Sequence of chain 1.A:
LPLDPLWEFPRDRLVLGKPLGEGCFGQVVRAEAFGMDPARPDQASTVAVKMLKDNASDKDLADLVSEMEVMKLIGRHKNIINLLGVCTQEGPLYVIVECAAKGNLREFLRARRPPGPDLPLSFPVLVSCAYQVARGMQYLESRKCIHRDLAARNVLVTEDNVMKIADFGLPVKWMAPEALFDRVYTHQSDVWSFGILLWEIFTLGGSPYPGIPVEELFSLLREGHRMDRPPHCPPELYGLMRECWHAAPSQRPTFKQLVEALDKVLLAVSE

The small molecule below binds the protein below.
Small molecule (SMILES): CCC(=O)Nc1ccccc1C(=O)Nc1cc(CCc2cc(OC)cc(OC)c2)n[nH]1

Binding-site contacts:
Ligand atom C25 contacts residue GLU74 of chain 1.A at 3.7 Å.
Ligand atom C26 contacts residue GLU74 of chain 1.A at 3.8 Å.
Ligand atom O13 contacts residue PHE32 of chain 1.A at 3.7 Å.
Ligand atom C25 contacts residue MET78 of chain 1.A at 3.3 Å (hydrophobic).
Ligand atom N17 contacts residue ALA55 of chain 1.A at 3.6 Å.
Ligand atom N16 contacts residue ALA107 of chain 1.A at 2.9 Å (h-bond).
Ligand atom N17 contacts residue GLU105 of chain 1.A at 2.9 Å (salt-bridge).
Ligand atom C3 contacts residue CYS31 of chain 1.A at 3.6 Å (hydrophobic).
Ligand atom C10 contacts residue GLY110 of chain 1.A at 3.6 Å.
Ligand atom C1 contacts residue CYS31 of chain 1.A at 1.8 Å (hydrophobic).
Ligand atom C2 contacts residue ASN111 of chain 1.A at 3.6 Å.
Ligand atom C2 contacts residue CYS31 of chain 1.A at 2.6 Å (hydrophobic).
Ligand atom C9 contacts residue ALA108 of chain 1.A at 3.3 Å (hydrophobic).
Ligand atom N17 contacts residue ALA107 of chain 1.A at 3.6 Å.
Ligand atom C11 contacts residue GLY28 of chain 1.A at 3.6 Å.
Ligand atom C9 contacts residue GLY110 of chain 1.A at 3.6 Å.
Ligand atom C8 contacts residue ALA107 of chain 1.A at 3.4 Å (hydrophobic).
Ligand atom C15 contacts residue LEU173 of chain 1.A at 3.7 Å (hydrophobic).
Ligand atom C19 contacts residue VAL104 of chain 1.A at 3.6 Å (hydrophobic).
Ligand atom C31 contacts residue LEU173 of chain 1.A at 3.5 Å (hydrophobic).
Ligand atom C11 contacts residue GLY110 of chain 1.A at 3.6 Å.
Ligand atom O4 contacts residue ASN111 of chain 1.A at 2.7 Å (h-bond).
Ligand atom C6 contacts residue GLY110 of chain 1.A at 3.6 Å.
Ligand atom C29 contacts residue PHE185 of chain 1.A at 3.7 Å (hydrophobic).
Ligand atom C15 contacts residue LEU27 of chain 1.A at 3.7 Å (hydrophobic).
Ligand atom C3 contacts residue ASN111 of chain 1.A at 3.5 Å.
Ligand atom C30 contacts residue ILE88 of chain 1.A at 3.7 Å (hydrophobic).
Ligand atom N16 contacts residue CYS106 of chain 1.A at 3.7 Å.
Ligand atom C8 contacts residue GLY110 of chain 1.A at 3.6 Å.
Ligand atom N14 contacts residue ALA107 of chain 1.A at 3.1 Å (h-bond).
Ligand atom O28 contacts residue ASP184 of chain 1.A at 3.1 Å (salt-bridge).
Ligand atom N14 contacts residue LEU27 of chain 1.A at 3.6 Å.
Ligand atom C18 contacts residue LEU173 of chain 1.A at 3.7 Å (hydrophobic).
Ligand atom C29 contacts residue GLU74 of chain 1.A at 3.7 Å.
Ligand atom O24 contacts residue LYS57 of chain 1.A at 3.4 Å.
Ligand atom C22 contacts residue VAL104 of chain 1.A at 3.7 Å (hydrophobic).
Ligand atom C25 contacts residue LYS57 of chain 1.A at 3.7 Å.
Ligand atom C7 contacts residue GLY110 of chain 1.A at 3.7 Å.
Ligand atom C8 contacts residue LEU27 of chain 1.A at 3.7 Å (hydrophobic).
Ligand atom C29 contacts residue ASP184 of chain 1.A at 3.5 Å.